Sequence of chain 1.A:
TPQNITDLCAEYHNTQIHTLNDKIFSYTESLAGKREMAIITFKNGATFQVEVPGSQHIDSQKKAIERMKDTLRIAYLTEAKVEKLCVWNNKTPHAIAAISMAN

The small molecule below binds the protein below.
Small molecule (SMILES): NC(COC(=O)NCCCOCCOCCOCCCNc1c(NCCCN2CCN(CCCNC(=O)c3cc(O[C@H]4O[C@H](CO)[C@H](O)[C@H](O)[C@H]4O)cc([N+](=O)[O-])c3)CC2)c(=O)c1=O)COC(=O)NCCCOCCOCCOCCCNc1c(NCCCN2CCN(CCCNC(=O)c3cc(O[C@H]4O[C@@H](CO)[C@@H](O)[C@@H](O)[C@H]4O)cc([N+](=O)[O-])c3)CC2)c(=O)c1=O

Sequence of chain 1.E:
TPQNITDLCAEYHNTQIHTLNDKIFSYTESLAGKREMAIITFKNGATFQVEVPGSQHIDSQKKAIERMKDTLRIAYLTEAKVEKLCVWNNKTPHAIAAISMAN

Binding-site contacts:
Ligand atom O29 contacts residue LYS91 of chain 1.E at 2.9 Å (salt-bridge).
Ligand atom N14 contacts residue TYR12 of chain 1.E at 3.6 Å.
Ligand atom O31 contacts residue ASN90 of chain 1.E at 2.9 Å (h-bond).
Ligand atom C73 contacts residue ASN90 of chain 1.E at 3.9 Å.
Ligand atom C70 contacts residue GLN56 of chain 1.E at 4.2 Å.
Ligand atom O25 contacts residue TRP88 of chain 1.E at 3.8 Å.
Ligand atom C71 contacts residue LYS91 of chain 1.E at 3.9 Å.
Ligand atom O26 contacts residue TYR12 of chain 1.E at 3.6 Å.
Ligand atom C75 contacts residue GLN61 of chain 1.E at 4.0 Å.
Ligand atom C72 contacts residue TRP88 of chain 1.E at 3.6 Å (hydrophobic).
Ligand atom O32 contacts residue TRP88 of chain 1.E at 3.7 Å.
Ligand atom C71 contacts residue GLU51 of chain 1.E at 3.4 Å.
Ligand atom O32 contacts residue GLN56 of chain 1.E at 3.8 Å.
Ligand atom O26 contacts residue GLY33 of chain 1.A at 2.9 Å (h-bond).
Ligand atom O28 contacts residue GLN56 of chain 1.E at 3.6 Å.
Ligand atom C72 contacts residue ASN90 of chain 1.E at 3.7 Å.
Ligand atom C75 contacts residue TRP88 of chain 1.E at 3.7 Å (hydrophobic).
Ligand atom O30 contacts residue ASN90 of chain 1.E at 2.8 Å (h-bond).
Ligand atom C75 contacts residue GLN56 of chain 1.E at 3.9 Å.
Ligand atom C70 contacts residue TRP88 of chain 1.E at 3.7 Å (hydrophobic).
Ligand atom C73 contacts residue LYS91 of chain 1.E at 3.9 Å.
Ligand atom O29 contacts residue GLN56 of chain 1.E at 3.4 Å.
Ligand atom N14 contacts residue GLY33 of chain 1.A at 3.7 Å.
Ligand atom O30 contacts residue LYS91 of chain 1.E at 2.9 Å (salt-bridge).
Ligand atom C66 contacts residue TRP88 of chain 1.E at 4.2 Å (hydrophobic).
Ligand atom C68 contacts residue TYR12 of chain 1.E at 4.2 Å (hydrophobic).
Ligand atom O30 contacts residue GLU51 of chain 1.E at 4.1 Å.
Ligand atom O26 contacts residue GLN61 of chain 1.E at 3.5 Å (h-bond).
Ligand atom O26 contacts residue ALA32 of chain 1.A at 3.9 Å.
Ligand atom C75 contacts residue HIS57 of chain 1.E at 3.4 Å.
Ligand atom C67 contacts residue TRP88 of chain 1.E at 4.0 Å (hydrophobic).
Ligand atom O27 contacts residue TYR12 of chain 1.E at 3.7 Å.
Ligand atom O29 contacts residue GLU51 of chain 1.E at 2.6 Å (salt-bridge).
Ligand atom O26 contacts residue TRP88 of chain 1.E at 3.4 Å.
Ligand atom O30 contacts residue TRP88 of chain 1.E at 3.7 Å.
Ligand atom C72 contacts residue LYS91 of chain 1.E at 3.7 Å.
Ligand atom O32 contacts residue GLN61 of chain 1.E at 3.0 Å (h-bond).
Ligand atom O32 contacts residue HIS57 of chain 1.E at 3.5 Å.
Ligand atom C71 contacts residue TRP88 of chain 1.E at 3.6 Å (hydrophobic).
Ligand atom O27 contacts residue GLY33 of chain 1.A at 3.3 Å.